The protein below binds the small molecule below.
Small molecule (SMILES): CNc1cnn(C)c(=O)c1Cl

Binding-site contacts:
Ligand atom N10 contacts residue TYR97 of chain 1.B at 3.5 Å.
Ligand atom C12 contacts residue ALA45 of chain 1.B at 3.8 Å (hydrophobic).
Ligand atom CL1 contacts residue TYR97 of chain 1.B at 4.4 Å.
Ligand atom N11 contacts residue TYR97 of chain 1.B at 3.8 Å.
Ligand atom CL1 contacts residue VAL40 of chain 1.B at 4.3 Å.
Ligand atom C16 contacts residue TYR97 of chain 1.B at 3.9 Å (hydrophobic).
Ligand atom CL1 contacts residue PRO35 of chain 1.B at 3.4 Å.
Ligand atom N11 contacts residue VAL40 of chain 1.B at 4.1 Å.
Ligand atom C07 contacts residue PRO35 of chain 1.B at 3.9 Å (hydrophobic).
Ligand atom O17 contacts residue TYR48 of chain 1.B at 3.9 Å.
Ligand atom N05 contacts residue TYR97 of chain 1.B at 3.8 Å.
Ligand atom C12 contacts residue ASN91 of chain 1.B at 3.5 Å.
Ligand atom C12 contacts residue TYR48 of chain 1.B at 4.1 Å (hydrophobic).
Ligand atom CL1 contacts residue PHE36 of chain 1.B at 3.7 Å.
Ligand atom O17 contacts residue TYR97 of chain 1.B at 4.3 Å.
Ligand atom C12 contacts residue VAL40 of chain 1.B at 4.2 Å (hydrophobic).
Ligand atom C18 contacts residue PRO35 of chain 1.B at 4.1 Å (hydrophobic).
Ligand atom N05 contacts residue PRO35 of chain 1.B at 2.9 Å (h-bond).
Ligand atom O17 contacts residue ASN91 of chain 1.B at 2.8 Å (h-bond).
Ligand atom C07 contacts residue TYR97 of chain 1.B at 3.7 Å (hydrophobic).
Ligand atom N11 contacts residue ASN91 of chain 1.B at 4.0 Å.
Ligand atom C18 contacts residue TYR97 of chain 1.B at 4.0 Å (hydrophobic).
Ligand atom C08 contacts residue TYR97 of chain 1.B at 3.5 Å (hydrophobic).
Ligand atom O17 contacts residue CYS87 of chain 1.B at 4.3 Å.
Ligand atom CL1 contacts residue CYS87 of chain 1.B at 4.3 Å.
Ligand atom C01 contacts residue TYR97 of chain 1.B at 3.9 Å (hydrophobic).
Ligand atom N10 contacts residue VAL40 of chain 1.B at 4.2 Å.
Ligand atom C01 contacts residue PRO35 of chain 1.B at 3.5 Å (hydrophobic).
Ligand atom C16 contacts residue ASN91 of chain 1.B at 3.7 Å.
Ligand atom C12 contacts residue TYR97 of chain 1.B at 4.5 Å (hydrophobic).
Ligand atom C12 contacts residue TYR90 of chain 1.B at 3.4 Å (hydrophobic).
Ligand atom C16 contacts residue VAL40 of chain 1.B at 3.8 Å (hydrophobic).
Ligand atom O17 contacts residue VAL40 of chain 1.B at 4.0 Å.
Ligand atom C07 contacts residue VAL40 of chain 1.B at 4.3 Å (hydrophobic).
Ligand atom C18 contacts residue VAL40 of chain 1.B at 3.8 Å (hydrophobic).

Sequence of chain 1.B:
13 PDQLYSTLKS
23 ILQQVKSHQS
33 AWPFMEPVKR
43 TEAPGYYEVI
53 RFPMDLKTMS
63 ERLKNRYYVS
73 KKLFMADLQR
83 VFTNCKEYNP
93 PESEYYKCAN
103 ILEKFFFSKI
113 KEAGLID